This small molecule binds to this protein.
Small molecule (SMILES): Cc1[nH]c2cc(Cl)cc(Cl)c2c1CCN

Sequence of chain 1.A:
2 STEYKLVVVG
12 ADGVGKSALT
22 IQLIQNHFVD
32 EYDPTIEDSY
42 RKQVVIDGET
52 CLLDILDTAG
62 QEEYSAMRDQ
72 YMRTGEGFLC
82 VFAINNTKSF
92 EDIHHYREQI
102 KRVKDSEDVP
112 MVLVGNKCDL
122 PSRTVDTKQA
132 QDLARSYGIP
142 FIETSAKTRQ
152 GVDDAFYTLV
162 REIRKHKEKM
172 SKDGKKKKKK

Binding-site contacts:
Ligand atom C9 contacts residue LEU57 of chain 1.A at 4.0 Å (hydrophobic).
Ligand atom CL1 contacts residue ILE56 of chain 1.A at 3.8 Å.
Ligand atom C8 contacts residue THR75 of chain 1.A at 3.3 Å.
Ligand atom N6 contacts residue LEU57 of chain 1.A at 4.5 Å.
Ligand atom C5 contacts residue LEU57 of chain 1.A at 4.0 Å (hydrophobic).
Ligand atom C10 contacts residue LEU57 of chain 1.A at 3.7 Å (hydrophobic).
Ligand atom CL2 contacts residue THR75 of chain 1.A at 3.6 Å.
Ligand atom C11 contacts residue ASP55 of chain 1.A at 4.5 Å.
Ligand atom N16 contacts residue SER40 of chain 1.A at 3.7 Å.
Ligand atom C9 contacts residue VAL8 of chain 1.A at 4.4 Å (hydrophobic).
Ligand atom C10 contacts residue ASP55 of chain 1.A at 3.8 Å.
Ligand atom CL1 contacts residue ASP55 of chain 1.A at 3.9 Å.
Ligand atom CL2 contacts residue LYS6 of chain 1.A at 3.5 Å.
Ligand atom CL2 contacts residue GLY76 of chain 1.A at 3.4 Å.
Ligand atom C9 contacts residue LYS6 of chain 1.A at 4.5 Å.
Ligand atom C9 contacts residue THR75 of chain 1.A at 4.0 Å.
Ligand atom C15 contacts residue SER40 of chain 1.A at 3.8 Å.
Ligand atom C3 contacts residue SER40 of chain 1.A at 3.7 Å.
Ligand atom CL1 contacts residue SER40 of chain 1.A at 4.1 Å.
Ligand atom CL1 contacts residue TYR41 of chain 1.A at 4.4 Å.
Ligand atom C4 contacts residue LEU57 of chain 1.A at 4.0 Å (hydrophobic).
Ligand atom C14 contacts residue SER40 of chain 1.A at 2.7 Å.
Ligand atom C3 contacts residue LEU57 of chain 1.A at 4.1 Å (hydrophobic).
Ligand atom C5 contacts residue THR75 of chain 1.A at 4.4 Å.
Ligand atom CL1 contacts residue LEU57 of chain 1.A at 4.1 Å.
Ligand atom CL2 contacts residue VAL8 of chain 1.A at 3.4 Å.
Ligand atom C8 contacts residue LEU57 of chain 1.A at 3.9 Å (hydrophobic).
Ligand atom C11 contacts residue LEU57 of chain 1.A at 3.8 Å (hydrophobic).